A protein and the small-molecule ligand that binds it are described below.
Small molecule (SMILES): CC(=O)N[C@H]1[C@H](O[C@H]2[C@H](O[C@@H]3O[C@@H](C)[C@@H](O)[C@@H](O)[C@@H]3O)[C@@H](NC(C)=O)CO[C@@H]2CO[C@@H]2O[C@@H](C)[C@@H](O)[C@@H](O)[C@@H]2O)O[C@H](CO)[C@@H](O[C@@H]2O[C@H](CO[C@H]3O[C@H](CO)[C@@H](O)[C@H](O)[C@@H]3O)[C@@H](O)[C@H](O[C@H]3O[C@H](CO)[C@@H](O)[C@H](O)[C@@H]3O)[C@@H]2O)[C@@H]1O

Binding-site contacts:
Ligand atom C7 contacts residue PHE57 of chain 1.A at 3.9 Å (hydrophobic).
Ligand atom C1 contacts residue EDO1 of chain 1.H at 3.7 Å.
Ligand atom C5 contacts residue ARG167 of chain 1.A at 3.9 Å.
Ligand atom C1 contacts residue ASN56 of chain 1.A at 1.4 Å.
Ligand atom C1 contacts residue ARG167 of chain 1.A at 4.0 Å.
Ligand atom C7 contacts residue ASN56 of chain 1.A at 3.6 Å.
Ligand atom O5 contacts residue EDO1 of chain 1.H at 3.3 Å.
Ligand atom C8 contacts residue ARG167 of chain 1.A at 3.5 Å.
Ligand atom C8 contacts residue GLU61 of chain 1.A at 3.8 Å.
Ligand atom C1 contacts residue ARG167 of chain 1.A at 4.2 Å.
Ligand atom O5 contacts residue ARG167 of chain 1.A at 4.0 Å.
Ligand atom C5 contacts residue EDO1 of chain 1.H at 4.2 Å.
Ligand atom O4 contacts residue ARG167 of chain 1.A at 4.0 Å.
Ligand atom O2 contacts residue LEU170 of chain 1.A at 4.1 Å.
Ligand atom C4 contacts residue ASN56 of chain 1.A at 4.2 Å.
Ligand atom O5 contacts residue ASN56 of chain 1.A at 2.3 Å (h-bond).
Ligand atom C4 contacts residue EDO1 of chain 1.H at 4.3 Å.
Ligand atom O7 contacts residue PHE57 of chain 1.A at 3.3 Å.
Ligand atom N2 contacts residue ASN56 of chain 1.A at 2.9 Å (h-bond).
Ligand atom O7 contacts residue ASN56 of chain 1.A at 3.8 Å.
Ligand atom C8 contacts residue ASN56 of chain 1.A at 3.9 Å.
Ligand atom C8 contacts residue PRO166 of chain 1.A at 4.2 Å (hydrophobic).
Ligand atom O2 contacts residue EDO1 of chain 1.H at 4.2 Å.
Ligand atom C3 contacts residue ASN56 of chain 1.A at 3.8 Å.
Ligand atom C4 contacts residue ARG167 of chain 1.A at 4.3 Å.
Ligand atom C8 contacts residue PHE57 of chain 1.A at 3.8 Å (hydrophobic).
Ligand atom C2 contacts residue EDO1 of chain 1.H at 3.6 Å.
Ligand atom C5 contacts residue ARG167 of chain 1.A at 4.3 Å.
Ligand atom C8 contacts residue LEU170 of chain 1.A at 3.6 Å (hydrophobic).
Ligand atom C2 contacts residue ASN56 of chain 1.A at 2.4 Å.
Ligand atom C3 contacts residue ARG167 of chain 1.A at 4.1 Å.
Ligand atom O5 contacts residue ARG167 of chain 1.A at 3.3 Å.
Ligand atom C8 contacts residue EDO1 of chain 1.H at 4.1 Å.
Ligand atom O4 contacts residue EDO1 of chain 1.H at 3.4 Å.
Ligand atom C7 contacts residue ARG167 of chain 1.A at 3.6 Å.
Ligand atom C6 contacts residue ARG167 of chain 1.A at 4.0 Å.
Ligand atom C6 contacts residue LEU170 of chain 1.A at 3.8 Å (hydrophobic).
Ligand atom O7 contacts residue ARG167 of chain 1.A at 3.0 Å (salt-bridge).
Ligand atom C6 contacts residue EDO1 of chain 1.H at 4.3 Å.
Ligand atom C5 contacts residue ASN56 of chain 1.A at 3.6 Å.

Sequence of chain 1.A:
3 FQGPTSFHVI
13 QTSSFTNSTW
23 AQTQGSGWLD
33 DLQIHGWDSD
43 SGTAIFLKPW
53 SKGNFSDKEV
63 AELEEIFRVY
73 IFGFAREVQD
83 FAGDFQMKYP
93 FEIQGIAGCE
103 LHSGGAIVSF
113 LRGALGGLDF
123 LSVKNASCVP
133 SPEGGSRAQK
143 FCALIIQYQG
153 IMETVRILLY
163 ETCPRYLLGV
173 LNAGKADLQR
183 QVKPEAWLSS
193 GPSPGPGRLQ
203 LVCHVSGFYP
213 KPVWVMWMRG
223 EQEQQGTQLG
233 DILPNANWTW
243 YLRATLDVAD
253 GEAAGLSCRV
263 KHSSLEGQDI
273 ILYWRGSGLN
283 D